A small-molecule ligand and the protein it binds are described below.
Small molecule (SMILES): CC(=O)N[C@@H]1[C@@H](O)[C@H](O)[C@@H](CO)O[C@H]1O

Sequence of chain 1.A:
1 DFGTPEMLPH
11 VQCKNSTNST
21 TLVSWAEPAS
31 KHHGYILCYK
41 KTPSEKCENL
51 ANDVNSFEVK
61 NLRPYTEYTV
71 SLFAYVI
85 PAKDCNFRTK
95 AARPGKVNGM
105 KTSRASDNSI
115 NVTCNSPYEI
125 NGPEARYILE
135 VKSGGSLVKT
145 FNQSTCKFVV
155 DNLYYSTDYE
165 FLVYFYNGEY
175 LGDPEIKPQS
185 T

Binding-site contacts:
Ligand atom O7 contacts residue ARG108 of chain 1.A at 4.3 Å.
Ligand atom C8 contacts residue ALA109 of chain 1.A at 4.0 Å (hydrophobic).
Ligand atom C5 contacts residue ASN115 of chain 1.A at 3.6 Å.
Ligand atom C7 contacts residue ASN115 of chain 1.A at 3.2 Å.
Ligand atom C1 contacts residue ASN115 of chain 1.A at 1.4 Å.
Ligand atom O7 contacts residue ASN115 of chain 1.A at 2.9 Å (h-bond).
Ligand atom C4 contacts residue ASN115 of chain 1.A at 4.2 Å.
Ligand atom O7 contacts residue SER107 of chain 1.A at 3.5 Å (h-bond).
Ligand atom C5 contacts residue VAL153 of chain 1.A at 4.5 Å (hydrophobic).
Ligand atom N2 contacts residue ALA109 of chain 1.A at 4.2 Å.
Ligand atom C8 contacts residue ARG108 of chain 1.A at 3.2 Å.
Ligand atom O5 contacts residue ASN115 of chain 1.A at 2.3 Å (h-bond).
Ligand atom O5 contacts residue VAL153 of chain 1.A at 4.2 Å.
Ligand atom C3 contacts residue ASN115 of chain 1.A at 3.8 Å.
Ligand atom C7 contacts residue ARG108 of chain 1.A at 4.0 Å.
Ligand atom C1 contacts residue ALA109 of chain 1.A at 4.1 Å (hydrophobic).
Ligand atom C7 contacts residue ALA109 of chain 1.A at 4.2 Å (hydrophobic).
Ligand atom C6 contacts residue VAL153 of chain 1.A at 4.1 Å (hydrophobic).
Ligand atom N2 contacts residue ASN115 of chain 1.A at 3.0 Å (h-bond).
Ligand atom C2 contacts residue ASN115 of chain 1.A at 2.5 Å.